Sequence of chain 54.A:
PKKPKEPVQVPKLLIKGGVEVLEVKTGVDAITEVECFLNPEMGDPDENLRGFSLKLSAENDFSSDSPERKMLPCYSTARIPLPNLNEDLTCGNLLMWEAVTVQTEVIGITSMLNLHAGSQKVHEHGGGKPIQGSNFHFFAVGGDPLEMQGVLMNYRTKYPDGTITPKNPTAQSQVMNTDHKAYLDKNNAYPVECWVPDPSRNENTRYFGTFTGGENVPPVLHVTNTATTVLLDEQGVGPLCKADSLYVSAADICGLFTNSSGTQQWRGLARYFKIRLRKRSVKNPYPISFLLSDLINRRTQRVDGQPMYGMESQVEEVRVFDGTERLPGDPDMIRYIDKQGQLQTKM

The small molecule below binds the protein below.
Small molecule (SMILES): CC(=O)N[C@H]1[C@H]([C@H](O)[C@H](O)CO)O[C@@](O[C@H](CO)[C@@H](O)[C@@H]2O[C@@H](C(=O)O)C[C@H](O)[C@H]2NC(C)=O)(C(=O)O)C[C@@H]1O

Sequence of chain 54.B:
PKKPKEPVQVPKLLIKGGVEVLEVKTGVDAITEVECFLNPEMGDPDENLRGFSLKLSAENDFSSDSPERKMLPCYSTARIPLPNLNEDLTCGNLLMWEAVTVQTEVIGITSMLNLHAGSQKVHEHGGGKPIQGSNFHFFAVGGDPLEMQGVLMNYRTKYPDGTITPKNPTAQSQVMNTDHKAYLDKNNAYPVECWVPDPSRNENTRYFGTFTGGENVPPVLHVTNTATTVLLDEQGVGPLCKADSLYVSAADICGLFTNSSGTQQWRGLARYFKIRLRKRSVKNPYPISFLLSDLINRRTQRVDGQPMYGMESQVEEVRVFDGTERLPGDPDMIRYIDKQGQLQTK

Sequence of chain 54.E:
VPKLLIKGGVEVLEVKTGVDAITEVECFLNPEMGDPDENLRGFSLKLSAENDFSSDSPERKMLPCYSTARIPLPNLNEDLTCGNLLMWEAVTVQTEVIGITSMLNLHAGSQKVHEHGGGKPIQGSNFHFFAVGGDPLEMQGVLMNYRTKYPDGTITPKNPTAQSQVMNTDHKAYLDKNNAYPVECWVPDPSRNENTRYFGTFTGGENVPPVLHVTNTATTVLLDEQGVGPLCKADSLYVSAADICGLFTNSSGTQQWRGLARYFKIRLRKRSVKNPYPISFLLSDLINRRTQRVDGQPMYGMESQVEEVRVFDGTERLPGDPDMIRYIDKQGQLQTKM

Binding-site contacts:
Ligand atom O10 contacts residue PHE75 of chain 54.B at 3.5 Å.
Ligand atom C9 contacts residue GLN278 of chain 54.A at 3.2 Å.
Ligand atom C10 contacts residue PHE75 of chain 54.B at 3.9 Å (hydrophobic).
Ligand atom C9 contacts residue LYS68 of chain 54.A at 3.8 Å.
Ligand atom C1 contacts residue LYS68 of chain 54.A at 3.8 Å.
Ligand atom O1B contacts residue ASN272 of chain 54.A at 3.7 Å.
Ligand atom N5 contacts residue ASN272 of chain 54.A at 3.1 Å (h-bond).
Ligand atom O8 contacts residue THR276 of chain 54.A at 3.2 Å.
Ligand atom O9 contacts residue LEU67 of chain 54.A at 3.2 Å.
Ligand atom O1B contacts residue THR276 of chain 54.A at 2.8 Å (h-bond).
Ligand atom C10 contacts residue GLN278 of chain 54.A at 4.0 Å.
Ligand atom C11 contacts residue LEU62 of chain 54.A at 4.0 Å (hydrophobic).
Ligand atom O1A contacts residue SER274 of chain 54.A at 2.3 Å (h-bond).
Ligand atom C1 contacts residue SER274 of chain 54.A at 3.4 Å.
Ligand atom C11 contacts residue GLN278 of chain 54.A at 3.4 Å.
Ligand atom C8 contacts residue GLN278 of chain 54.A at 3.7 Å.
Ligand atom O8 contacts residue GLN278 of chain 54.A at 3.5 Å (h-bond).
Ligand atom C10 contacts residue ASN272 of chain 54.A at 3.7 Å.
Ligand atom N5 contacts residue GLN278 of chain 54.A at 3.7 Å.
Ligand atom O1A contacts residue THR276 of chain 54.A at 3.4 Å (h-bond).
Ligand atom O8 contacts residue ASN272 of chain 54.A at 3.5 Å (h-bond).
Ligand atom C11 contacts residue HIS138 of chain 54.E at 3.4 Å.
Ligand atom C1 contacts residue THR276 of chain 54.A at 3.5 Å.
Ligand atom C4 contacts residue ASN272 of chain 54.A at 4.0 Å.
Ligand atom C10 contacts residue LEU62 of chain 54.A at 3.9 Å (hydrophobic).
Ligand atom C11 contacts residue PHE270 of chain 54.A at 3.8 Å (hydrophobic).
Ligand atom O1B contacts residue LYS68 of chain 54.A at 3.7 Å.
Ligand atom C9 contacts residue LEU67 of chain 54.A at 3.9 Å (hydrophobic).
Ligand atom C7 contacts residue GLN278 of chain 54.A at 3.8 Å.
Ligand atom C11 contacts residue PHE65 of chain 54.A at 3.7 Å (hydrophobic).
Ligand atom C11 contacts residue PHE75 of chain 54.B at 3.5 Å (hydrophobic).
Ligand atom C11 contacts residue THR276 of chain 54.A at 3.7 Å.
Ligand atom O1B contacts residue SER274 of chain 54.A at 3.9 Å.
Ligand atom C11 contacts residue ASN272 of chain 54.A at 3.4 Å.
Ligand atom O1A contacts residue LYS68 of chain 54.A at 3.2 Å (salt-bridge).
Ligand atom C5 contacts residue ASN272 of chain 54.A at 3.9 Å.
Ligand atom O9 contacts residue LYS68 of chain 54.A at 2.8 Å (salt-bridge).
Ligand atom O10 contacts residue LEU62 of chain 54.A at 3.6 Å.
Ligand atom O8 contacts residue LYS68 of chain 54.A at 3.9 Å.
Ligand atom C6 contacts residue ASN272 of chain 54.A at 3.5 Å.